Binding-site contacts:
Ligand atom C6 contacts residue ASN93 of chain 43.E at 3.4 Å.
Ligand atom O1A contacts residue TYR72 of chain 43.E at 3.5 Å.
Ligand atom O3 contacts residue GLY78 of chain 43.E at 3.6 Å.
Ligand atom O1B contacts residue SER89 of chain 43.E at 4.1 Å.
Ligand atom C6 contacts residue TYR72 of chain 43.E at 3.3 Å (hydrophobic).
Ligand atom O4 contacts residue ILE79 of chain 43.E at 3.5 Å (h-bond).
Ligand atom O1B contacts residue TYR72 of chain 43.E at 3.8 Å.
Ligand atom C2 contacts residue GLY78 of chain 43.E at 4.1 Å.
Ligand atom C1 contacts residue TYR72 of chain 43.E at 3.8 Å (hydrophobic).
Ligand atom C11 contacts residue ASP85 of chain 43.A at 3.8 Å.
Ligand atom O4 contacts residue VAL296 of chain 43.E at 4.0 Å.
Ligand atom C7 contacts residue TYR72 of chain 43.E at 3.9 Å (hydrophobic).
Ligand atom C5 contacts residue ASN93 of chain 43.E at 4.1 Å.
Ligand atom C4 contacts residue GLY78 of chain 43.E at 3.3 Å.
Ligand atom O10 contacts residue ASN293 of chain 43.E at 3.9 Å.
Ligand atom C3 contacts residue GLY78 of chain 43.E at 4.0 Å.
Ligand atom O4 contacts residue GLY78 of chain 43.E at 3.0 Å.
Ligand atom O10 contacts residue THR291 of chain 43.E at 3.8 Å.
Ligand atom O1B contacts residue ASN80 of chain 43.E at 4.2 Å.
Ligand atom C8 contacts residue TYR72 of chain 43.E at 4.1 Å (hydrophobic).
Ligand atom N5 contacts residue TYR72 of chain 43.E at 3.1 Å (h-bond).
Ligand atom C1 contacts residue SER89 of chain 43.E at 4.2 Å.
Ligand atom C8 contacts residue ARG77 of chain 43.E at 4.2 Å.
Ligand atom C3 contacts residue HIS298 of chain 43.E at 3.8 Å.
Ligand atom O4 contacts residue HIS298 of chain 43.E at 3.0 Å (h-bond).
Ligand atom O4 contacts residue THR291 of chain 43.E at 3.4 Å.
Ligand atom C1 contacts residue GLY78 of chain 43.E at 4.0 Å.
Ligand atom C4 contacts residue HIS298 of chain 43.E at 3.6 Å.
Ligand atom C3 contacts residue GLY78 of chain 43.E at 4.0 Å.
Ligand atom C5 contacts residue TYR72 of chain 43.E at 3.4 Å (hydrophobic).
Ligand atom C3 contacts residue VAL296 of chain 43.E at 3.7 Å (hydrophobic).
Ligand atom O1B contacts residue ARG77 of chain 43.E at 2.8 Å (salt-bridge).
Ligand atom O1A contacts residue GLY78 of chain 43.E at 3.3 Å (h-bond).
Ligand atom O1A contacts residue SER89 of chain 43.E at 3.4 Å (h-bond).
Ligand atom O6 contacts residue ASN93 of chain 43.E at 3.5 Å (h-bond).
Ligand atom O1A contacts residue ARG77 of chain 43.E at 3.1 Å (salt-bridge).
Ligand atom O4 contacts residue TYR72 of chain 43.E at 4.2 Å.
Ligand atom C1 contacts residue ARG77 of chain 43.E at 3.4 Å.
Ligand atom O8 contacts residue TYR72 of chain 43.E at 3.5 Å (h-bond).
Ligand atom C4 contacts residue TYR72 of chain 43.E at 3.4 Å (hydrophobic).

The small molecule below binds the protein below.
Small molecule (SMILES): CC(=O)N[C@@H]1[C@@H](O[C@@H]2O[C@H](CO)[C@H](O)[C@H](O[C@]3(C(=O)O)C[C@H](O)[C@@H](NC(C)=O)[C@H]([C@H](O)[C@H](O)CO)O3)[C@H]2O)[C@H](O)[C@@H](CO[C@]2(C(=O)O)C[C@H](O)[C@@H](NC(C)=O)[C@H]([C@H](O)[C@H](O)CO)O2)O[C@H]1O

Sequence of chain 43.E:
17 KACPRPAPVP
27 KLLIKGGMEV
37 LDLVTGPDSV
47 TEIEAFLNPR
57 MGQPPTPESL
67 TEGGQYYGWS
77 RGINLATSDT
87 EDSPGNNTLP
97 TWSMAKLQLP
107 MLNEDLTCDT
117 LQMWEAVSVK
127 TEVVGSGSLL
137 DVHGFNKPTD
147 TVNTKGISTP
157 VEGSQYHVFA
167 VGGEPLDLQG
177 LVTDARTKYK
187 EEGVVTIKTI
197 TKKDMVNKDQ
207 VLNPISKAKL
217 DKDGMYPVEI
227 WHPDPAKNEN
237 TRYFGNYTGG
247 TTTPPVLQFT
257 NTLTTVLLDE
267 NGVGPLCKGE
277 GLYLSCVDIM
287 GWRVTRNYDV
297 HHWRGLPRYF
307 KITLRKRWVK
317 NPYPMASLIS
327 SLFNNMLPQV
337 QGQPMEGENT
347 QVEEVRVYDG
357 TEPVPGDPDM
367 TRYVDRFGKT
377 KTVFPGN

Sequence of chain 43.A:
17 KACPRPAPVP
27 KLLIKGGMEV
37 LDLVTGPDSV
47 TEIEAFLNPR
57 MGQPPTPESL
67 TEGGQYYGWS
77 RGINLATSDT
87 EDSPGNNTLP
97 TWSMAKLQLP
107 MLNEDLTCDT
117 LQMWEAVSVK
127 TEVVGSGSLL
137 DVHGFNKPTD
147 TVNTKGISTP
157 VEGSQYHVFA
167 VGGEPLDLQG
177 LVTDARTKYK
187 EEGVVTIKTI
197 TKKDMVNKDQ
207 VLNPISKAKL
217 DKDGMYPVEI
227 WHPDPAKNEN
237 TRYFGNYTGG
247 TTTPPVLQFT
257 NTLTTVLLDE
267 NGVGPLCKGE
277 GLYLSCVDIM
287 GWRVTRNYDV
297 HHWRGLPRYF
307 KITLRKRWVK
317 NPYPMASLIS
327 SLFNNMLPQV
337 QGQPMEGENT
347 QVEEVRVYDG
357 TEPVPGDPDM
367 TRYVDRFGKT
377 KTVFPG